Binding-site contacts:
Ligand atom C8 contacts residue GLN66 of chain 1.A at 3.3 Å.
Ligand atom C12 contacts residue THR145 of chain 1.B at 3.6 Å.
Ligand atom C7 contacts residue MET149 of chain 1.B at 3.5 Å (hydrophobic).
Ligand atom C16 contacts residue GLN66 of chain 1.A at 3.4 Å.
Ligand atom O4 contacts residue GLU141 of chain 1.B at 2.8 Å (salt-bridge).
Ligand atom O4 contacts residue ALA140 of chain 1.B at 3.7 Å.
Ligand atom C24 contacts residue LEU73 of chain 1.A at 3.7 Å (hydrophobic).
Ligand atom C1 contacts residue ASP138 of chain 1.B at 3.6 Å.
Ligand atom O8 contacts residue ALA69 of chain 1.A at 3.5 Å.
Ligand atom C2 contacts residue GLU141 of chain 1.B at 3.5 Å.
Ligand atom O1 contacts residue GLU141 of chain 1.B at 3.2 Å (salt-bridge).
Ligand atom C1 contacts residue ALA140 of chain 1.B at 3.5 Å (hydrophobic).
Ligand atom O6 contacts residue HIS142 of chain 1.B at 3.2 Å.
Ligand atom C19 contacts residue GLN139 of chain 1.B at 3.7 Å.
Ligand atom C1 contacts residue GLN139 of chain 1.B at 3.6 Å.
Ligand atom C21 contacts residue GLU67 of chain 1.A at 3.5 Å.
Ligand atom N1 contacts residue GLN139 of chain 1.B at 2.9 Å (h-bond).
Ligand atom O6 contacts residue THR145 of chain 1.B at 2.9 Å (h-bond).
Ligand atom C23 contacts residue GLN66 of chain 1.A at 3.5 Å.
Ligand atom O7 contacts residue TYR70 of chain 1.A at 3.3 Å.
Ligand atom C20 contacts residue THR145 of chain 1.B at 3.6 Å.
Ligand atom C17 contacts residue THR145 of chain 1.B at 3.2 Å.
Ligand atom C24 contacts residue ALA69 of chain 1.A at 3.6 Å (hydrophobic).
Ligand atom C11 contacts residue GLN139 of chain 1.B at 3.5 Å.
Ligand atom O8 contacts residue ALA100 of chain 1.A at 3.4 Å.
Ligand atom C29 contacts residue GLU67 of chain 1.A at 3.3 Å.
Ligand atom C10 contacts residue MET149 of chain 1.B at 3.7 Å (hydrophobic).
Ligand atom O1 contacts residue THR145 of chain 1.B at 2.8 Å (h-bond).
Ligand atom C6 contacts residue ALA99 of chain 1.A at 3.6 Å (hydrophobic).
Ligand atom C3 contacts residue GLN139 of chain 1.B at 3.1 Å.
Ligand atom C17 contacts residue GLN66 of chain 1.A at 3.7 Å.
Ligand atom C22 contacts residue THR145 of chain 1.B at 3.1 Å.
Ligand atom C20 contacts residue GLU141 of chain 1.B at 3.4 Å.
Ligand atom C29 contacts residue TYR70 of chain 1.A at 3.7 Å (hydrophobic).
Ligand atom C24 contacts residue ALA100 of chain 1.A at 3.7 Å (hydrophobic).
Ligand atom O1 contacts residue HIS142 of chain 1.B at 2.9 Å (h-bond).
Ligand atom O2 contacts residue GLN66 of chain 1.A at 3.4 Å.
Ligand atom O1 contacts residue ALA140 of chain 1.B at 3.4 Å.
Ligand atom O7 contacts residue GLN66 of chain 1.A at 3.4 Å.
Ligand atom O2 contacts residue GLU67 of chain 1.A at 3.1 Å.

Sequence of chain 1.A:
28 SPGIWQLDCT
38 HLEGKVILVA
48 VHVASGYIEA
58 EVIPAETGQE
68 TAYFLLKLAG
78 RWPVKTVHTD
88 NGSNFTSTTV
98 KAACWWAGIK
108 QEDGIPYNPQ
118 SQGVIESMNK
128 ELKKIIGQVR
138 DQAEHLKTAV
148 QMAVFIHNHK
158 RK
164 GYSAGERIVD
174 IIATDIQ

The small molecule below binds the protein below.
Small molecule (SMILES): COc1ccc(CNC(=O)c2ccccc2CN(C)Cc2ccc3c(c2C(=O)O)OC[C@H](CCC(=O)O)O3)cc1

Sequence of chain 1.B:
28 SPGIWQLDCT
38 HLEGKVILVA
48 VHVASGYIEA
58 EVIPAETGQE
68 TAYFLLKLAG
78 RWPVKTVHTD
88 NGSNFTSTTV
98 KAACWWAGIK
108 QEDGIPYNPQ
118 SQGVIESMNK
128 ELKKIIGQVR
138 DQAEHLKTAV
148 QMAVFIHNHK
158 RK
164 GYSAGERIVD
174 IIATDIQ